Sequence of chain 1.B:
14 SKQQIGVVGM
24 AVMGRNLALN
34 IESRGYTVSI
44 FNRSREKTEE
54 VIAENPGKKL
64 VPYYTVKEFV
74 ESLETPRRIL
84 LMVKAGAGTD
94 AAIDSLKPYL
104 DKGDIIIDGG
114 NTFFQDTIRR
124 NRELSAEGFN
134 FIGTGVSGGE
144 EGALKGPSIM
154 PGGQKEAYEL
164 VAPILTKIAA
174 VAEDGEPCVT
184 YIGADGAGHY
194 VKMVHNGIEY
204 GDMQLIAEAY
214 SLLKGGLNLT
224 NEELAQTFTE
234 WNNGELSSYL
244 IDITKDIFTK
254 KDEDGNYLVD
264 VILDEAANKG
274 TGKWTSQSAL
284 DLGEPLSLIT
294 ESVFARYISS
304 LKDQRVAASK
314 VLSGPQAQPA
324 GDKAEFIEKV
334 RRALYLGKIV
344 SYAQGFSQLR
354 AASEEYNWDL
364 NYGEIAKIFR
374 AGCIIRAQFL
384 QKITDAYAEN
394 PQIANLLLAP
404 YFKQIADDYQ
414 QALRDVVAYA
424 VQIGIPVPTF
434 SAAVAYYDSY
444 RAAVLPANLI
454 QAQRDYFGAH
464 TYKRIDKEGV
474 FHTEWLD

Binding-site contacts:
Ligand atom O3P contacts residue SER47 of chain 1.B at 3.7 Å.
Ligand atom O2' contacts residue ASN45 of chain 1.B at 3.6 Å.
Ligand atom C8 contacts residue ARG46 of chain 1.B at 3.6 Å.
Ligand atom C4 contacts residue VAL86 of chain 1.B at 3.4 Å (hydrophobic).
Ligand atom O5' contacts residue LYS87 of chain 1.B at 3.7 Å.
Ligand atom O3P contacts residue LYS50 of chain 1.B at 2.5 Å (salt-bridge).
Ligand atom O4' contacts residue VAL86 of chain 1.B at 3.5 Å.
Ligand atom O1P contacts residue ASN45 of chain 1.B at 3.5 Å (h-bond).
Ligand atom O2P contacts residue ARG46 of chain 1.B at 3.1 Å (salt-bridge).
Ligand atom C4' contacts residue LYS87 of chain 1.B at 3.7 Å.
Ligand atom P2' contacts residue ARG46 of chain 1.B at 3.8 Å.
Ligand atom C1' contacts residue VAL86 of chain 1.B at 3.7 Å (hydrophobic).
Ligand atom P2' contacts residue ASN45 of chain 1.B at 3.5 Å.
Ligand atom N7 contacts residue GLY91 of chain 1.B at 3.6 Å.
Ligand atom P2' contacts residue SER47 of chain 1.B at 3.5 Å.
Ligand atom C5 contacts residue GLY91 of chain 1.B at 3.7 Å.
Ligand atom N1 contacts residue ARG46 of chain 1.B at 3.8 Å.
Ligand atom N6 contacts residue GLY91 of chain 1.B at 3.6 Å.
Ligand atom O3' contacts residue MET23 of chain 1.B at 3.6 Å (h-bond).
Ligand atom N3 contacts residue VAL86 of chain 1.B at 3.6 Å.
Ligand atom O1P contacts residue ARG46 of chain 1.B at 3.2 Å (salt-bridge).
Ligand atom P2' contacts residue LYS50 of chain 1.B at 3.7 Å.
Ligand atom C6 contacts residue ARG46 of chain 1.B at 3.4 Å.
Ligand atom O3' contacts residue GLY22 of chain 1.B at 3.7 Å.
Ligand atom O3' contacts residue ALA24 of chain 1.B at 3.6 Å.
Ligand atom N7 contacts residue ARG46 of chain 1.B at 3.4 Å (salt-bridge).
Ligand atom N9 contacts residue VAL86 of chain 1.B at 3.4 Å.
Ligand atom C2 contacts residue ARG46 of chain 1.B at 3.8 Å.
Ligand atom O1A contacts residue LYS87 of chain 1.B at 3.2 Å.
Ligand atom N6 contacts residue ARG46 of chain 1.B at 3.2 Å (salt-bridge).
Ligand atom O1P contacts residue SER47 of chain 1.B at 2.6 Å (h-bond).
Ligand atom C5' contacts residue LYS87 of chain 1.B at 3.8 Å.
Ligand atom O4' contacts residue LYS87 of chain 1.B at 2.9 Å (salt-bridge).
Ligand atom O3P contacts residue ASN45 of chain 1.B at 2.9 Å (h-bond).
Ligand atom C5 contacts residue ARG46 of chain 1.B at 3.5 Å.
Ligand atom O3B contacts residue LYS272 of chain 1.B at 3.5 Å (salt-bridge).
Ligand atom O3' contacts residue ASN45 of chain 1.B at 2.8 Å (h-bond).
Ligand atom C8 contacts residue LYS87 of chain 1.B at 3.8 Å.
Ligand atom N6 contacts residue ALA94 of chain 1.B at 3.7 Å.
Ligand atom C6 contacts residue GLY91 of chain 1.B at 3.7 Å.

This small molecule binds to this protein.
Small molecule (SMILES): Nc1ncnc2c1ncn2[C@@H]1O[C@H](CO[P](=O)(O)OP(=O)(O)O)[C@@H](O)[C@H]1OP(=O)(O)O